Sequence of chain 1.A:
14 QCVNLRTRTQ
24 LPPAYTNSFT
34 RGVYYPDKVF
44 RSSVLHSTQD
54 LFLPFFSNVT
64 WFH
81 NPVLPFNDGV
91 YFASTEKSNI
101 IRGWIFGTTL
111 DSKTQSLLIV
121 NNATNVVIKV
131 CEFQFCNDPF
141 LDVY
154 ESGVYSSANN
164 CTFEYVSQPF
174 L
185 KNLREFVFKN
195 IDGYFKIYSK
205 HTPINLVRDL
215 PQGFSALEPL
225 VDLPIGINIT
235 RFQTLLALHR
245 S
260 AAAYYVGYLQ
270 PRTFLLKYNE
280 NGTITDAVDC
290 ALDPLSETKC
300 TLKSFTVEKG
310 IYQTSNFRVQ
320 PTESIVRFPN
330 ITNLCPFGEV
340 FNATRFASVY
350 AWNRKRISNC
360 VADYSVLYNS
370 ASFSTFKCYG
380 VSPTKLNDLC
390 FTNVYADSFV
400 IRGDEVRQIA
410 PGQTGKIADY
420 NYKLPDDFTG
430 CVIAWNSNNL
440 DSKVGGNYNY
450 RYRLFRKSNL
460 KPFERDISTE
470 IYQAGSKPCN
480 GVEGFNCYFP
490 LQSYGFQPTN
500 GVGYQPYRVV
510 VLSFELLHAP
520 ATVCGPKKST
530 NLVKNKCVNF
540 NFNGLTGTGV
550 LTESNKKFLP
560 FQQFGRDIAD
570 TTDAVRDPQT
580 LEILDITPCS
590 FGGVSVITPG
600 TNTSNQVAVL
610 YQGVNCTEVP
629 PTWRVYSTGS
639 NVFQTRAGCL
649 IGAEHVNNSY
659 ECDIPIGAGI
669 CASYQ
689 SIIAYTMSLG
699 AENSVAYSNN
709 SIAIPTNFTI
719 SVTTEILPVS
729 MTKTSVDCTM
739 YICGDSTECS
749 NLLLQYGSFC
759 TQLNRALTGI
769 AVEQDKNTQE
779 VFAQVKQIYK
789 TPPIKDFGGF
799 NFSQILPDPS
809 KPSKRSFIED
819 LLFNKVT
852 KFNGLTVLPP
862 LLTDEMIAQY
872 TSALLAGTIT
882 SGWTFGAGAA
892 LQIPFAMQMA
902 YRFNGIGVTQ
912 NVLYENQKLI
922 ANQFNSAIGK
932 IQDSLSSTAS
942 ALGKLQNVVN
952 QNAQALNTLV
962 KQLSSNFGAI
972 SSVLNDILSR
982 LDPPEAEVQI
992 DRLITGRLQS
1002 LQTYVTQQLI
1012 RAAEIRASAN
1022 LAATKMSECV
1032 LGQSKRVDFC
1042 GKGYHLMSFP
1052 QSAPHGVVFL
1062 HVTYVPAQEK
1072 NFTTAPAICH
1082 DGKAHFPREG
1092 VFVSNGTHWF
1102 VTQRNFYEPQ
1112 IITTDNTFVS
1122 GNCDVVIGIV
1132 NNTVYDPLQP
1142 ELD

Binding-site contacts:
Ligand atom C3 contacts residue ASN601 of chain 1.A at 3.8 Å.
Ligand atom C2 contacts residue ASN601 of chain 1.A at 2.5 Å.
Ligand atom O7 contacts residue ASN601 of chain 1.A at 3.0 Å (h-bond).
Ligand atom N2 contacts residue ASN601 of chain 1.A at 2.8 Å (h-bond).
Ligand atom C1 contacts residue ASN601 of chain 1.A at 1.4 Å.
Ligand atom C5 contacts residue ASN601 of chain 1.A at 3.7 Å.
Ligand atom C4 contacts residue ASN601 of chain 1.A at 4.3 Å.
Ligand atom O5 contacts residue ASN601 of chain 1.A at 2.4 Å (h-bond).
Ligand atom C7 contacts residue ASN601 of chain 1.A at 3.0 Å.
Ligand atom C8 contacts residue ASN601 of chain 1.A at 3.3 Å.

The small molecule below binds the protein below.
Small molecule (SMILES): CC(=O)N[C@@H]1[C@@H](O)[C@H](O)[C@@H](CO)O[C@H]1O